The protein below binds the small molecule below.
Small molecule (SMILES): CC(=O)N[C@@H]1[C@@H](O)[C@H](O)[C@@H](CO)O[C@H]1O

Binding-site contacts:
Ligand atom C4 contacts residue ASN339 of chain 1.A at 4.5 Å.
Ligand atom C8 contacts residue ARG335 of chain 1.A at 3.3 Å.
Ligand atom C7 contacts residue ASN339 of chain 1.A at 4.1 Å.
Ligand atom C7 contacts residue LYS306 of chain 1.A at 4.5 Å.
Ligand atom C7 contacts residue ARG335 of chain 1.A at 3.5 Å.
Ligand atom C1 contacts residue ASN339 of chain 1.A at 1.5 Å.
Ligand atom C5 contacts residue ASN339 of chain 1.A at 3.7 Å.
Ligand atom N2 contacts residue ASN339 of chain 1.A at 3.2 Å (h-bond).
Ligand atom N2 contacts residue ARG335 of chain 1.A at 4.3 Å.
Ligand atom O7 contacts residue ARG335 of chain 1.A at 3.7 Å.
Ligand atom O5 contacts residue ASN339 of chain 1.A at 2.5 Å (h-bond).
Ligand atom C2 contacts residue ASN339 of chain 1.A at 2.8 Å.
Ligand atom C3 contacts residue ASN339 of chain 1.A at 4.0 Å.
Ligand atom O7 contacts residue LYS306 of chain 1.A at 3.4 Å.
Ligand atom O7 contacts residue ASN339 of chain 1.A at 4.5 Å.

Sequence of chain 1.A:
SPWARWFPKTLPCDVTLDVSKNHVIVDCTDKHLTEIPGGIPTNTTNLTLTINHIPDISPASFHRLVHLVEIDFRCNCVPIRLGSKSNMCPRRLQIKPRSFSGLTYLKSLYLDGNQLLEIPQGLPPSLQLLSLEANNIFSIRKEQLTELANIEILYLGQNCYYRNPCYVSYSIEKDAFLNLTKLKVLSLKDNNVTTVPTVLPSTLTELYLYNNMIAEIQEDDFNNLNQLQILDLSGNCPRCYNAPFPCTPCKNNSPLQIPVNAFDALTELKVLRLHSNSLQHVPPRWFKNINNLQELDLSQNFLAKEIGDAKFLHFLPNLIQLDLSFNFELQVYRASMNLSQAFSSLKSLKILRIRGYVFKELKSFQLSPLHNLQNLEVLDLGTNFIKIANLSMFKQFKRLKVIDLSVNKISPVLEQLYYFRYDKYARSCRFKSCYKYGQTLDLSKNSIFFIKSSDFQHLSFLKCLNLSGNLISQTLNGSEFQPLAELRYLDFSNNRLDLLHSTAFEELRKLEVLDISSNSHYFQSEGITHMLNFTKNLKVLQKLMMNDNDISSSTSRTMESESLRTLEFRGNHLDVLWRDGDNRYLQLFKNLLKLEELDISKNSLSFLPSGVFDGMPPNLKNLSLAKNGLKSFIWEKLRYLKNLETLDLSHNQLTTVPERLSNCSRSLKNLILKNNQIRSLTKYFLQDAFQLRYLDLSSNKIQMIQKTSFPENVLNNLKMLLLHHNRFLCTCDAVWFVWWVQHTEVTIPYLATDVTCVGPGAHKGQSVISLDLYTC